A protein and the small-molecule ligand that binds it are described below.
Small molecule (SMILES): CC(=O)N[C@@H]1[C@@H](O)[C@H](O)[C@@H](CO)O[C@H]1O

Sequence of chain 1.C:
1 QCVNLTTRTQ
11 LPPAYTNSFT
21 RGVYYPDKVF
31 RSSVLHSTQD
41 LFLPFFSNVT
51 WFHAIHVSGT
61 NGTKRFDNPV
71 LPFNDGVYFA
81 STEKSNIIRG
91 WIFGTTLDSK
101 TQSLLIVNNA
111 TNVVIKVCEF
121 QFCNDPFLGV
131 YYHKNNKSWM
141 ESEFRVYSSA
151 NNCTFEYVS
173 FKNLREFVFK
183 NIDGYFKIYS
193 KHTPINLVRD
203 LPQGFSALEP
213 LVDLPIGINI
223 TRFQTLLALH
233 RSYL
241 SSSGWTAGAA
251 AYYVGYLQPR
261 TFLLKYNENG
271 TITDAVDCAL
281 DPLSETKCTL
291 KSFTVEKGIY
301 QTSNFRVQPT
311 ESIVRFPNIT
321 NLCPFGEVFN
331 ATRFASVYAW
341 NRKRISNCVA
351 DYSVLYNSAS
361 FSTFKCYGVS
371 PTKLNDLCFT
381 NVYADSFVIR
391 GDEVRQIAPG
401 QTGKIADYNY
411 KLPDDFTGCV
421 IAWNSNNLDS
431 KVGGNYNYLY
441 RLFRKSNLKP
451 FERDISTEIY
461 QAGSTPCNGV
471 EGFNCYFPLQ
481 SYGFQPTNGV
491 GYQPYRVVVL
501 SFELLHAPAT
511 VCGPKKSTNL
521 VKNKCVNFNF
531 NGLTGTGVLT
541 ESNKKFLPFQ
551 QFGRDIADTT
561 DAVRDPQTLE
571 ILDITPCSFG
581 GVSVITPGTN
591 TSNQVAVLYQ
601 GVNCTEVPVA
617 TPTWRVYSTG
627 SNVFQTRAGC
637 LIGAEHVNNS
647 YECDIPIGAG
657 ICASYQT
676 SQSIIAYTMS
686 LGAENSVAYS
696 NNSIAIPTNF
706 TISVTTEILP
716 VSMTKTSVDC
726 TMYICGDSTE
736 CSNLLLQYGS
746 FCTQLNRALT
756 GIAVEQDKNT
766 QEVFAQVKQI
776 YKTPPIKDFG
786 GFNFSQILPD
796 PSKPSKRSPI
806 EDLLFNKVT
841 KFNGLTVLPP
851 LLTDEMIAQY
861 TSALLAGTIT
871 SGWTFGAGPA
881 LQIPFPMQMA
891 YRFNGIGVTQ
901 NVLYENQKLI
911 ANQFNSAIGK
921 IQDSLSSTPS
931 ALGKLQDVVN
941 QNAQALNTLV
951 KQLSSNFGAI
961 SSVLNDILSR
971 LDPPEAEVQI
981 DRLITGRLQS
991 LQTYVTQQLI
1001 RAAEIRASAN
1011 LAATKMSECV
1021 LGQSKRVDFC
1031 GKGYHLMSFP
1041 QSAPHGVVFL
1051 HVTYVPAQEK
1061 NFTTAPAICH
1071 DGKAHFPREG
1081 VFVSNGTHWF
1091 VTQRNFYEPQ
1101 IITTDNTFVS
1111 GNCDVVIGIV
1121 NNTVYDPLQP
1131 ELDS

Binding-site contacts:
Ligand atom O7 contacts residue ASN318 of chain 1.C at 3.4 Å (h-bond).
Ligand atom N2 contacts residue ASN318 of chain 1.C at 2.8 Å (h-bond).
Ligand atom C5 contacts residue ASN318 of chain 1.C at 3.6 Å.
Ligand atom C4 contacts residue ASN318 of chain 1.C at 4.3 Å.
Ligand atom C7 contacts residue ASN318 of chain 1.C at 3.1 Å.
Ligand atom C1 contacts residue ASN318 of chain 1.C at 1.4 Å.
Ligand atom C2 contacts residue ASN318 of chain 1.C at 2.6 Å.
Ligand atom O5 contacts residue ASN318 of chain 1.C at 2.4 Å (h-bond).
Ligand atom C8 contacts residue THR320 of chain 1.C at 3.6 Å.
Ligand atom C8 contacts residue ASN318 of chain 1.C at 3.9 Å.
Ligand atom C3 contacts residue ASN318 of chain 1.C at 3.9 Å.
Ligand atom O6 contacts residue ASN318 of chain 1.C at 4.5 Å.